Binding-site contacts:
Ligand atom C6 contacts residue HIS54 of chain 4.A at 3.5 Å.
Ligand atom O5 contacts residue PHE94 of chain 4.A at 4.0 Å.
Ligand atom C4 contacts residue MG1 of chain 4.B at 3.0 Å.
Ligand atom C6 contacts residue VAL135 of chain 4.A at 4.2 Å (hydrophobic).
Ligand atom C4 contacts residue ASP245 of chain 4.A at 4.2 Å.
Ligand atom C3 contacts residue ASP287 of chain 4.A at 2.9 Å.
Ligand atom C1 contacts residue PHE94 of chain 4.A at 3.8 Å (hydrophobic).
Ligand atom O3 contacts residue GLU217 of chain 4.A at 3.1 Å (salt-bridge).
Ligand atom C5 contacts residue HIS54 of chain 4.A at 3.4 Å.
Ligand atom O1 contacts residue TRP16 of chain 4.A at 3.8 Å.
Ligand atom C1 contacts residue TRP137 of chain 4.A at 3.4 Å (hydrophobic).
Ligand atom C1 contacts residue HIS54 of chain 4.A at 3.5 Å.
Ligand atom O6 contacts residue GLU181 of chain 4.A at 3.2 Å (salt-bridge).
Ligand atom O3 contacts residue ASP287 of chain 4.A at 2.9 Å (salt-bridge).
Ligand atom O5 contacts residue TRP137 of chain 4.A at 3.6 Å.
Ligand atom C3 contacts residue MG1 of chain 4.B at 3.0 Å.
Ligand atom O6 contacts residue VAL135 of chain 4.A at 3.5 Å.
Ligand atom O3 contacts residue MG1 of chain 4.B at 2.3 Å.
Ligand atom O6 contacts residue THR90 of chain 4.A at 3.7 Å.
Ligand atom O5 contacts residue HIS54 of chain 4.A at 2.8 Å (h-bond).
Ligand atom C3 contacts residue GLU181 of chain 4.A at 3.7 Å.
Ligand atom C4 contacts residue GLU181 of chain 4.A at 3.1 Å.
Ligand atom C6 contacts residue GLU181 of chain 4.A at 3.8 Å.
Ligand atom O1 contacts residue HIS54 of chain 4.A at 3.3 Å.
Ligand atom O6 contacts residue TRP137 of chain 4.A at 3.2 Å.
Ligand atom C5 contacts residue GLU181 of chain 4.A at 4.0 Å.
Ligand atom C5 contacts residue TRP16 of chain 4.A at 4.0 Å (hydrophobic).
Ligand atom C6 contacts residue THR90 of chain 4.A at 3.7 Å.
Ligand atom O3 contacts residue GLU181 of chain 4.A at 2.8 Å (salt-bridge).
Ligand atom O4 contacts residue MG1 of chain 4.B at 2.1 Å.
Ligand atom O4 contacts residue ASP245 of chain 4.A at 2.9 Å (salt-bridge).
Ligand atom C2 contacts residue TRP137 of chain 4.A at 3.4 Å (hydrophobic).
Ligand atom O2 contacts residue PHE26 of chain 3.A at 3.4 Å.
Ligand atom O4 contacts residue ASP287 of chain 4.A at 2.9 Å (salt-bridge).
Ligand atom C6 contacts residue TRP16 of chain 4.A at 4.2 Å (hydrophobic).
Ligand atom O3 contacts residue HIS220 of chain 4.A at 3.4 Å.
Ligand atom C4 contacts residue ASP287 of chain 4.A at 3.5 Å.
Ligand atom O4 contacts residue GLU181 of chain 4.A at 2.5 Å (salt-bridge).
Ligand atom O1 contacts residue PHE94 of chain 4.A at 3.9 Å.
Ligand atom O2 contacts residue TRP137 of chain 4.A at 3.8 Å.

A small-molecule ligand and the protein it binds are described below.
Small molecule (SMILES): OC[C@H]1O[C@H](O)[C@H](O)[C@@H](O)[C@@H]1O

Sequence of chain 4.A:
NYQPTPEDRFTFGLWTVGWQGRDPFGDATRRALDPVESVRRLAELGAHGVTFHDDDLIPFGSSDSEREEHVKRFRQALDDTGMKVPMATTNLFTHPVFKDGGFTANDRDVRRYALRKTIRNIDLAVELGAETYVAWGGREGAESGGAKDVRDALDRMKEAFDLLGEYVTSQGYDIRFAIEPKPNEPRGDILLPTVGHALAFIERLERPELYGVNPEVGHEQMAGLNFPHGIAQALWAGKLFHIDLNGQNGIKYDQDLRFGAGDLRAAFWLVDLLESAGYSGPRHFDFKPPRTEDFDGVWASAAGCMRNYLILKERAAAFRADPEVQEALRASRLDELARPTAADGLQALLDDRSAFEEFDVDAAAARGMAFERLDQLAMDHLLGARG

Sequence of chain 3.A:
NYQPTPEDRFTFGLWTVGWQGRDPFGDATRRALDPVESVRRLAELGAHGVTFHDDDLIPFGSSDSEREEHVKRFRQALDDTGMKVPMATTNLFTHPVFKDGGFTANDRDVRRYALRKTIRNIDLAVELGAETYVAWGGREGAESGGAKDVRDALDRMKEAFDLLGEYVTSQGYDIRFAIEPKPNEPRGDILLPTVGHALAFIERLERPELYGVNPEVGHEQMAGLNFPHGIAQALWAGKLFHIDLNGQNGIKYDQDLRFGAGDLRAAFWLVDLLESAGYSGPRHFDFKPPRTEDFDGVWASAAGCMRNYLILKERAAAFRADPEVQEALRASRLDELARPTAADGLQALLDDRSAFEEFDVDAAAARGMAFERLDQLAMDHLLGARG